Sequence of chain 1.E:
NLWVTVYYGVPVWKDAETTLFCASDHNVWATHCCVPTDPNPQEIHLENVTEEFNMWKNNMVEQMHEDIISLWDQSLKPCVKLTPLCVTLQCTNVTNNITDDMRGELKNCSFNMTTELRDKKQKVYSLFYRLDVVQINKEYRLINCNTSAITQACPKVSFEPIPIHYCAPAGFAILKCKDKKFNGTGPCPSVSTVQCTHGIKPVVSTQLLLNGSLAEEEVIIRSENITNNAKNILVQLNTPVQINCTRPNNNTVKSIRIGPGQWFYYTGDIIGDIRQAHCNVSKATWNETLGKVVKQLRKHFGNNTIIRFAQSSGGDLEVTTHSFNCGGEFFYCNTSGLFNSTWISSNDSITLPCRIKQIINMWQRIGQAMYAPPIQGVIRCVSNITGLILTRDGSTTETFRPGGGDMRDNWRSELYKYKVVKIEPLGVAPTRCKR

Binding-site contacts:
Ligand atom O5 contacts residue ASN292 of chain 1.E at 2.4 Å (h-bond).
Ligand atom C8 contacts residue ASN328 of chain 1.E at 3.6 Å.
Ligand atom C6 contacts residue ASN406 of chain 1.E at 3.8 Å.
Ligand atom C7 contacts residue GLN290 of chain 1.E at 4.0 Å.
Ligand atom O7 contacts residue ASN328 of chain 1.E at 4.0 Å.
Ligand atom C3 contacts residue GLN290 of chain 1.E at 3.5 Å.
Ligand atom C2 contacts residue ASN292 of chain 1.E at 2.5 Å.
Ligand atom C3 contacts residue ASN292 of chain 1.E at 3.9 Å.
Ligand atom C8 contacts residue SER330 of chain 1.E at 4.0 Å.
Ligand atom O3 contacts residue GLN290 of chain 1.E at 4.2 Å.
Ligand atom C4 contacts residue ASN292 of chain 1.E at 4.3 Å.
Ligand atom C8 contacts residue VAL329 of chain 1.E at 3.9 Å (hydrophobic).
Ligand atom O7 contacts residue ASN292 of chain 1.E at 3.5 Å (h-bond).
Ligand atom C7 contacts residue ASN292 of chain 1.E at 3.4 Å.
Ligand atom N2 contacts residue ASN292 of chain 1.E at 3.0 Å (h-bond).
Ligand atom C8 contacts residue GLN290 of chain 1.E at 3.4 Å.
Ligand atom N2 contacts residue GLN290 of chain 1.E at 3.0 Å (h-bond).
Ligand atom C1 contacts residue ASN292 of chain 1.E at 1.5 Å.
Ligand atom O6 contacts residue ASN406 of chain 1.E at 3.0 Å (h-bond).
Ligand atom C1 contacts residue GLN290 of chain 1.E at 3.8 Å.
Ligand atom C8 contacts residue ASN292 of chain 1.E at 3.8 Å.
Ligand atom C7 contacts residue ASN328 of chain 1.E at 4.4 Å.
Ligand atom C5 contacts residue ASN292 of chain 1.E at 3.8 Å.
Ligand atom C2 contacts residue GLN290 of chain 1.E at 3.6 Å.

The protein below binds the small molecule below.
Small molecule (SMILES): CC(=O)N[C@H]1[C@H](O[C@H]2[C@H](O)[C@@H](NC(C)=O)CO[C@@H]2CO)O[C@H](CO)[C@@H](O)[C@@H]1O